Binding-site contacts:
Ligand atom N29 contacts residue GLY72 of chain 1.A at 3.5 Å (h-bond).
Ligand atom C26 contacts residue LEU131 of chain 1.A at 3.6 Å (hydrophobic).
Ligand atom C13 contacts residue LEU124 of chain 1.A at 3.5 Å (hydrophobic).
Ligand atom O32 contacts residue NI1 of chain 1.B at 2.2 Å (h-bond).
Ligand atom C34 contacts residue HIS173 of chain 1.A at 3.8 Å.
Ligand atom C11 contacts residue TYR166 of chain 1.A at 3.0 Å (hydrophobic).
Ligand atom C26 contacts residue GLY72 of chain 1.A at 3.2 Å.
Ligand atom O24 contacts residue HIS173 of chain 1.A at 3.8 Å.
Ligand atom N29 contacts residue HIS173 of chain 1.A at 3.8 Å.
Ligand atom C14 contacts residue GLY127 of chain 1.A at 3.1 Å.
Ligand atom O32 contacts residue LEU131 of chain 1.A at 2.7 Å (h-bond).
Ligand atom N29 contacts residue NI1 of chain 1.B at 2.8 Å (h-bond).
Ligand atom N29 contacts residue LEU131 of chain 1.A at 3.8 Å.
Ligand atom O35 contacts residue HIS173 of chain 1.A at 3.4 Å (h-bond).
Ligand atom O35 contacts residue NI1 of chain 1.B at 2.3 Å (h-bond).
Ligand atom C5 contacts residue HIS173 of chain 1.A at 3.4 Å.
Ligand atom C14 contacts residue LEU124 of chain 1.A at 3.4 Å (hydrophobic).
Ligand atom O32 contacts residue GLN77 of chain 1.A at 3.4 Å (h-bond).
Ligand atom C13 contacts residue GLY127 of chain 1.A at 3.7 Å.
Ligand atom C34 contacts residue GLU174 of chain 1.A at 2.9 Å.
Ligand atom C10 contacts residue TYR166 of chain 1.A at 3.0 Å (hydrophobic).
Ligand atom O24 contacts residue GLU174 of chain 1.A at 3.4 Å (salt-bridge).
Ligand atom C7 contacts residue GLY129 of chain 1.A at 3.8 Å.
Ligand atom C3 contacts residue GLY129 of chain 1.A at 3.6 Å.
Ligand atom C4 contacts residue VAL71 of chain 1.A at 3.8 Å (hydrophobic).
Ligand atom C34 contacts residue GLN77 of chain 1.A at 3.2 Å.
Ligand atom O35 contacts residue GLN77 of chain 1.A at 2.7 Å (h-bond).
Ligand atom C6 contacts residue HIS173 of chain 1.A at 3.8 Å.
Ligand atom O32 contacts residue CYS130 of chain 1.A at 3.1 Å.
Ligand atom C7 contacts residue GLU128 of chain 1.A at 3.9 Å.
Ligand atom C4 contacts residue HIS173 of chain 1.A at 3.8 Å.
Ligand atom C34 contacts residue GLY72 of chain 1.A at 3.0 Å.
Ligand atom N29 contacts residue GLN77 of chain 1.A at 3.8 Å.
Ligand atom C34 contacts residue NI1 of chain 1.B at 2.8 Å.
Ligand atom O35 contacts residue GLU174 of chain 1.A at 2.7 Å (salt-bridge).
Ligand atom O8 contacts residue GLU128 of chain 1.A at 3.1 Å.
Ligand atom O35 contacts residue HIS177 of chain 1.A at 2.9 Å (h-bond).
Ligand atom C6 contacts residue VAL170 of chain 1.A at 3.6 Å (hydrophobic).
Ligand atom O8 contacts residue GLY129 of chain 1.A at 2.6 Å (h-bond).
Ligand atom O32 contacts residue HIS173 of chain 1.A at 3.6 Å (h-bond).

Sequence of chain 1.A:
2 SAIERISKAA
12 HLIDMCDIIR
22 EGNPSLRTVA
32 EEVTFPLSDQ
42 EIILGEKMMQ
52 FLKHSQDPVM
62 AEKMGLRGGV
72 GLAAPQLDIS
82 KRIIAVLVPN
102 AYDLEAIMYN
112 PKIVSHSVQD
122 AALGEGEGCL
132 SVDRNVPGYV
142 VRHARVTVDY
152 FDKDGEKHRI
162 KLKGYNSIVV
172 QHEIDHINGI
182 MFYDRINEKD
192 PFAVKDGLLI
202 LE

This protein binds this small molecule.
Small molecule (SMILES): O=CN(O)CCOc1cccc(C(=O)c2ccccc2)c1